Sequence of chain 1.B:
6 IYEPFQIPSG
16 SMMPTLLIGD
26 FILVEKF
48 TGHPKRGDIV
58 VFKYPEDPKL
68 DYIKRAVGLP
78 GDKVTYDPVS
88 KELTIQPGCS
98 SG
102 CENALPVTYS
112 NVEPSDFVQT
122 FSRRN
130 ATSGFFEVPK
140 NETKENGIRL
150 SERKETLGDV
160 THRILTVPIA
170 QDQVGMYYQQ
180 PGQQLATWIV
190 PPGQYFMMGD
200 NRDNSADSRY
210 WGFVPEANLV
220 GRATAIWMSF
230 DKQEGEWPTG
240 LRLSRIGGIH

The protein below binds the small molecule below.
Small molecule (SMILES): CN[C@H](CO)C(=O)N[C@H](C)C(=O)NCC(=O)N(C)[C@@H]1C(=O)N[C@@H](C)C(=O)N[C@H](C(=O)O)Cc2ccc(O)c(c2)-c2cc1ccc2O

Binding-site contacts:
Ligand atom C contacts residue ASP68 of chain 1.B at 3.6 Å.
Ligand atom CA contacts residue M121 of chain 1.P at 2.4 Å.
Ligand atom O contacts residue PRO13 of chain 1.B at 3.2 Å.
Ligand atom CN contacts residue M121 of chain 1.P at 2.4 Å.
Ligand atom OXT contacts residue TYR69 of chain 1.B at 3.1 Å.
Ligand atom O contacts residue ASP68 of chain 1.B at 3.7 Å.
Ligand atom O contacts residue PHE10 of chain 1.B at 3.4 Å.
Ligand atom CB contacts residue JZA1 of chain 1.M at 3.4 Å.
Ligand atom CB contacts residue M121 of chain 1.P at 3.4 Å.
Ligand atom C contacts residue ILE70 of chain 1.B at 3.8 Å (hydrophobic).
Ligand atom N contacts residue TYR69 of chain 1.B at 3.7 Å.
Ligand atom CC2 contacts residue PRO13 of chain 1.B at 3.7 Å (hydrophobic).
Ligand atom O contacts residue SER14 of chain 1.B at 3.8 Å.
Ligand atom CB contacts residue PRO13 of chain 1.B at 3.8 Å (hydrophobic).
Ligand atom O contacts residue LYS71 of chain 1.B at 3.6 Å (salt-bridge).
Ligand atom CA contacts residue ASP68 of chain 1.B at 3.3 Å.
Ligand atom O contacts residue JZA1 of chain 1.M at 3.3 Å (h-bond).
Ligand atom C contacts residue M121 of chain 1.P at 3.5 Å.
Ligand atom CD2 contacts residue JZA1 of chain 1.M at 3.5 Å.
Ligand atom N contacts residue ASP68 of chain 1.B at 2.9 Å (salt-bridge).
Ligand atom O contacts residue GLN11 of chain 1.B at 2.9 Å (h-bond).
Ligand atom CA contacts residue GLN11 of chain 1.B at 3.5 Å.
Ligand atom N contacts residue GLN11 of chain 1.B at 3.2 Å (h-bond).
Ligand atom N contacts residue PRO9 of chain 1.B at 3.2 Å (h-bond).
Ligand atom CB contacts residue PRO9 of chain 1.B at 3.7 Å (hydrophobic).
Ligand atom OG contacts residue M121 of chain 1.P at 3.4 Å.
Ligand atom OG contacts residue GLU8 of chain 1.B at 3.3 Å (salt-bridge).
Ligand atom OXT contacts residue ILE70 of chain 1.B at 2.6 Å (h-bond).
Ligand atom C contacts residue GLN11 of chain 1.B at 3.8 Å.
Ligand atom CA contacts residue JZA1 of chain 1.M at 3.8 Å.
Ligand atom C contacts residue GLN11 of chain 1.B at 3.7 Å.
Ligand atom CC1 contacts residue PRO13 of chain 1.B at 3.8 Å (hydrophobic).
Ligand atom O contacts residue ILE70 of chain 1.B at 3.7 Å.
Ligand atom O contacts residue GLN11 of chain 1.B at 2.8 Å (h-bond).
Ligand atom CE contacts residue PRO13 of chain 1.B at 3.5 Å (hydrophobic).
Ligand atom N contacts residue M121 of chain 1.P at 1.3 Å.
Ligand atom CG contacts residue JZA1 of chain 1.M at 3.5 Å.
Ligand atom CB contacts residue ILE70 of chain 1.B at 3.7 Å (hydrophobic).
Ligand atom CD1 contacts residue PRO13 of chain 1.B at 3.7 Å (hydrophobic).
Ligand atom CD2 contacts residue PRO13 of chain 1.B at 3.5 Å (hydrophobic).